Sequence of chain 1.G:
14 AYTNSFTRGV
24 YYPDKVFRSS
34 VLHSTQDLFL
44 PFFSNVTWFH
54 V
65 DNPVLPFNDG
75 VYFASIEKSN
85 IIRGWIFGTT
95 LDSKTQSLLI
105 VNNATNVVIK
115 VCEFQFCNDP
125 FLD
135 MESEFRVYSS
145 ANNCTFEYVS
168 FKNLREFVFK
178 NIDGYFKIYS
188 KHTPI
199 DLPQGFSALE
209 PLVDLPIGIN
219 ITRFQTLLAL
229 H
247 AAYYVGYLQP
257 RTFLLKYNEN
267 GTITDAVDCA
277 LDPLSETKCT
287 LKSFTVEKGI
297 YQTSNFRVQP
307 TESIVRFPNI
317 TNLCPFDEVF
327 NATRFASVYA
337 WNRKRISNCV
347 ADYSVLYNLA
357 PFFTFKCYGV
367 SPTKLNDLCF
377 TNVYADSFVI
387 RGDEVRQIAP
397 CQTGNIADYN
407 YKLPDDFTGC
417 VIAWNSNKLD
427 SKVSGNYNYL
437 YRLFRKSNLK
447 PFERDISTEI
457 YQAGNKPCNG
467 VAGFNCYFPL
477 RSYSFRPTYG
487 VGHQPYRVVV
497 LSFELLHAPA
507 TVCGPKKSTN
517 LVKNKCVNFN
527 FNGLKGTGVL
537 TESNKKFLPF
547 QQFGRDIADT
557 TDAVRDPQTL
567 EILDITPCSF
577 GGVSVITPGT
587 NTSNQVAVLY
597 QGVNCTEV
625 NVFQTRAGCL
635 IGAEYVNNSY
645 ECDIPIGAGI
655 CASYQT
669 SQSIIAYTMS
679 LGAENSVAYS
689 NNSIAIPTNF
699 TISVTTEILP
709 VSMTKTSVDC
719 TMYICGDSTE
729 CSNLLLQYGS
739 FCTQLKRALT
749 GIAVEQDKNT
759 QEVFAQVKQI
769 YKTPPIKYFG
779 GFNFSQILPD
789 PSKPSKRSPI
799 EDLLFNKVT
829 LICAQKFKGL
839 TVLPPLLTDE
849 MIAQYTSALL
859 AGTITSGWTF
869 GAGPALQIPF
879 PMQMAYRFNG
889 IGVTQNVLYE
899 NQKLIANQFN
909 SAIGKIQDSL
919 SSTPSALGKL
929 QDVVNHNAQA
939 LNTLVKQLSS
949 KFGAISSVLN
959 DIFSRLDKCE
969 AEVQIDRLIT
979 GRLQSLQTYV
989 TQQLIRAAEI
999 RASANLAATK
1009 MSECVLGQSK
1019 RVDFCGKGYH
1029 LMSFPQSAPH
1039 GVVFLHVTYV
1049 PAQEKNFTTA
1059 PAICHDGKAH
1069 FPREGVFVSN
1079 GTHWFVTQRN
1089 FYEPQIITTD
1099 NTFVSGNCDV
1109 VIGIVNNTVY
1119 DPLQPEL

The protein below binds the small molecule below.
Small molecule (SMILES): CC(=O)N[C@@H]1[C@@H](O)[C@H](O)[C@@H](CO)O[C@H]1O

Binding-site contacts:
Ligand atom C5 contacts residue ASN48 of chain 1.G at 3.7 Å.
Ligand atom N2 contacts residue ASN48 of chain 1.G at 2.9 Å (h-bond).
Ligand atom O5 contacts residue ASN48 of chain 1.G at 2.4 Å (h-bond).
Ligand atom C8 contacts residue PHE46 of chain 1.G at 4.1 Å (hydrophobic).
Ligand atom C1 contacts residue ASN48 of chain 1.G at 1.4 Å.
Ligand atom O5 contacts residue TYR15 of chain 1.G at 3.3 Å.
Ligand atom C1 contacts residue TYR15 of chain 1.G at 3.5 Å (hydrophobic).
Ligand atom C4 contacts residue ASN48 of chain 1.G at 4.2 Å.
Ligand atom C6 contacts residue TYR15 of chain 1.G at 4.0 Å (hydrophobic).
Ligand atom C8 contacts residue ASN17 of chain 1.G at 3.5 Å.
Ligand atom O7 contacts residue ASN48 of chain 1.G at 3.2 Å (h-bond).
Ligand atom C2 contacts residue ASN48 of chain 1.G at 2.5 Å.
Ligand atom C3 contacts residue ASN48 of chain 1.G at 3.8 Å.
Ligand atom C8 contacts residue ASN48 of chain 1.G at 3.5 Å.
Ligand atom C7 contacts residue ASN48 of chain 1.G at 3.0 Å.
Ligand atom C8 contacts residue SER47 of chain 1.G at 4.4 Å.
Ligand atom C5 contacts residue TYR15 of chain 1.G at 3.4 Å (hydrophobic).